A protein and the small-molecule ligand that binds it are described below.
Small molecule (SMILES): Nc1nc(=O)c2c([nH]1)NCC(CNc1ccc(C(=O)N[C@@H](CCC(=O)O)C(=O)O)cc1)=N2

Binding-site contacts:
Ligand atom C4 contacts residue NAP1 of chain 1.E at 3.5 Å.
Ligand atom O4 contacts residue ARG22 of chain 1.A at 3.4 Å (salt-bridge).
Ligand atom O1 contacts residue PHE179 of chain 1.A at 3.2 Å.
Ligand atom O1 contacts residue PRO107 of chain 1.A at 3.1 Å.
Ligand atom N8 contacts residue ASP169 of chain 1.A at 3.4 Å (salt-bridge).
Ligand atom N3 contacts residue NAP1 of chain 1.E at 3.0 Å (h-bond).
Ligand atom C4A contacts residue NAP1 of chain 1.E at 3.7 Å.
Ligand atom O4 contacts residue NAP1 of chain 1.E at 3.4 Å (h-bond).
Ligand atom CT contacts residue PHE179 of chain 1.A at 3.7 Å (hydrophobic).
Ligand atom C15 contacts residue TYR105 of chain 1.A at 2.8 Å (hydrophobic).
Ligand atom C8A contacts residue TYR105 of chain 1.A at 3.6 Å (hydrophobic).
Ligand atom C13 contacts residue PRO218 of chain 1.A at 3.6 Å (hydrophobic).
Ligand atom C7 contacts residue ASP169 of chain 1.A at 3.3 Å.
Ligand atom C16 contacts residue TYR105 of chain 1.A at 3.1 Å (hydrophobic).
Ligand atom C9 contacts residue NAP1 of chain 1.E at 3.8 Å.
Ligand atom N1 contacts residue TYR105 of chain 1.A at 3.5 Å.
Ligand atom NA2 contacts residue TYR105 of chain 1.A at 3.5 Å.
Ligand atom N1 contacts residue NAP1 of chain 1.E at 2.9 Å (h-bond).
Ligand atom N8 contacts residue TYR182 of chain 1.A at 2.7 Å (h-bond).
Ligand atom O2 contacts residue PHE179 of chain 1.A at 3.8 Å.
Ligand atom C6 contacts residue NAP1 of chain 1.E at 3.6 Å.
Ligand atom N1 contacts residue TYR182 of chain 1.A at 3.5 Å (h-bond).
Ligand atom O contacts residue TYR229 of chain 1.A at 3.2 Å (h-bond).
Ligand atom C4 contacts residue TYR105 of chain 1.A at 3.7 Å (hydrophobic).
Ligand atom N5 contacts residue TYR105 of chain 1.A at 3.7 Å.
Ligand atom C contacts residue TYR229 of chain 1.A at 3.7 Å (hydrophobic).
Ligand atom C7 contacts residue NAP1 of chain 1.E at 3.6 Å.
Ligand atom C12 contacts residue MET221 of chain 1.A at 3.3 Å (hydrophobic).
Ligand atom C2 contacts residue NAP1 of chain 1.E at 3.5 Å.
Ligand atom NA2 contacts residue NAP1 of chain 1.E at 3.1 Å (h-bond).
Ligand atom NA2 contacts residue SER103 of chain 1.A at 3.0 Å (h-bond).
Ligand atom C11 contacts residue TYR229 of chain 1.A at 3.6 Å (hydrophobic).
Ligand atom C2 contacts residue TYR105 of chain 1.A at 3.3 Å (hydrophobic).
Ligand atom N5 contacts residue NAP1 of chain 1.E at 3.4 Å.
Ligand atom C8A contacts residue NAP1 of chain 1.E at 3.7 Å.
Ligand atom C8A contacts residue TYR182 of chain 1.A at 3.6 Å (hydrophobic).
Ligand atom O contacts residue MET221 of chain 1.A at 3.8 Å.
Ligand atom C7 contacts residue TYR182 of chain 1.A at 3.6 Å (hydrophobic).
Ligand atom C12 contacts residue PRO218 of chain 1.A at 3.6 Å (hydrophobic).
Ligand atom C4A contacts residue TYR105 of chain 1.A at 3.5 Å (hydrophobic).

Sequence of chain 1.A:
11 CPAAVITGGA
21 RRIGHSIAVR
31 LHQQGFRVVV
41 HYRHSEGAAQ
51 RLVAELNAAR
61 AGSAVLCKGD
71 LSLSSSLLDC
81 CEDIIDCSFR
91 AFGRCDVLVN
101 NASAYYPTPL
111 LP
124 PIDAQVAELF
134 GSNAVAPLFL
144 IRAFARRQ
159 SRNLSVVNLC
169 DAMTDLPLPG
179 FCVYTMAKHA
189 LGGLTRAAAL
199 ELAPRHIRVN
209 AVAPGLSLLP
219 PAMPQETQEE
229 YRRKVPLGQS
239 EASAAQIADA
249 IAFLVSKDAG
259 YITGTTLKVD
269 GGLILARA